This small molecule binds to this protein.
Small molecule (SMILES): CC(=O)N[C@H]1[C@H](O[C@H]2[C@H](O)[C@@H](NC(C)=O)CO[C@@H]2CO[C@@H]2O[C@@H](C)[C@@H](O)[C@@H](O)[C@@H]2O)O[C@H](CO)[C@@H](O)[C@@H]1O

Binding-site contacts:
Ligand atom O7 contacts residue ASN11 of chain 2.A at 4.0 Å.
Ligand atom C8 contacts residue ASN11 of chain 2.A at 4.4 Å.
Ligand atom O5 contacts residue PHE98 of chain 2.A at 4.4 Å.
Ligand atom C4 contacts residue PHE98 of chain 2.A at 4.3 Å (hydrophobic).
Ligand atom O2 contacts residue PHE98 of chain 2.A at 4.3 Å.
Ligand atom C5 contacts residue PHE98 of chain 2.A at 3.8 Å (hydrophobic).
Ligand atom C5 contacts residue PHE98 of chain 2.A at 4.4 Å (hydrophobic).
Ligand atom C1 contacts residue ASN11 of chain 2.A at 1.4 Å.
Ligand atom O4 contacts residue PHE98 of chain 2.A at 3.4 Å.
Ligand atom N2 contacts residue ASN11 of chain 2.A at 3.0 Å (h-bond).
Ligand atom O6 contacts residue PHE98 of chain 2.A at 3.9 Å.
Ligand atom C7 contacts residue SER10 of chain 2.A at 4.2 Å.
Ligand atom C7 contacts residue ASN11 of chain 2.A at 3.8 Å.
Ligand atom C6 contacts residue PHE98 of chain 2.A at 4.4 Å (hydrophobic).
Ligand atom C1 contacts residue PHE98 of chain 2.A at 3.4 Å (hydrophobic).
Ligand atom C1 contacts residue PHE98 of chain 2.A at 3.8 Å (hydrophobic).
Ligand atom C5 contacts residue ASN11 of chain 2.A at 3.6 Å.
Ligand atom C3 contacts residue ASN11 of chain 2.A at 3.8 Å.
Ligand atom C8 contacts residue SER10 of chain 2.A at 3.5 Å.
Ligand atom C8 contacts residue SER8 of chain 2.A at 3.7 Å.
Ligand atom O5 contacts residue ASN11 of chain 2.A at 2.3 Å (h-bond).
Ligand atom O5 contacts residue PHE98 of chain 2.A at 3.8 Å.
Ligand atom C2 contacts residue PHE98 of chain 2.A at 3.5 Å (hydrophobic).
Ligand atom C2 contacts residue ASN11 of chain 2.A at 2.5 Å.
Ligand atom C4 contacts residue ASN11 of chain 2.A at 4.2 Å.
Ligand atom C6 contacts residue PHE98 of chain 2.A at 4.0 Å (hydrophobic).

Sequence of chain 2.A:
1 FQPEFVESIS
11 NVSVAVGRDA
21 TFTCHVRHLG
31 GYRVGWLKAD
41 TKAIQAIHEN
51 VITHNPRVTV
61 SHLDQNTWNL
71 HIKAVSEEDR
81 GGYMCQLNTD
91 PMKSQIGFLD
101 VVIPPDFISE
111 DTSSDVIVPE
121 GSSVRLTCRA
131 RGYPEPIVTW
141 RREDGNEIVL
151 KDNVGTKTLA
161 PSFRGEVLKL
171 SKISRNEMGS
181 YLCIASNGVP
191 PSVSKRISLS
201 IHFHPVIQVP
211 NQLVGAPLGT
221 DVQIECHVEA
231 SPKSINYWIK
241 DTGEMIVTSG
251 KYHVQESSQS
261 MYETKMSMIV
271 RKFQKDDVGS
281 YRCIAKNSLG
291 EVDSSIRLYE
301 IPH